Sequence of chain 1.D:
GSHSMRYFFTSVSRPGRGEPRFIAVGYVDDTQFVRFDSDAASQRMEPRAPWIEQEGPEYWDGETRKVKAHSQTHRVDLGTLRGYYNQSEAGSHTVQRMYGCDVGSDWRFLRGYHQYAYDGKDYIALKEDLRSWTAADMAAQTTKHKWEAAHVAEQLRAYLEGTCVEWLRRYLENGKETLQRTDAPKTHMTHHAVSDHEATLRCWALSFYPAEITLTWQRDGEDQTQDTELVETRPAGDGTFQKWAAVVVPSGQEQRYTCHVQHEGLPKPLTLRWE

A protein and the small-molecule ligand that binds it are described below.
Small molecule (SMILES): CC(C)C[C@H](NC(=O)[C@@H](N)CC(C)C)C(=O)N[C@@H](Cc1ccccc1)C(=O)NCC(=O)N[C@@H](Cc1ccc(O)cc1)C(=O)N1CCC[C@H]1C(=O)N[C@H](C(=O)N[C@@H](Cc1ccc(O)cc1)C(=O)N[C@H](C(=O)O)C(C)C)C(C)C

Binding-site contacts:
Ligand atom N contacts residue TYR171 of chain 1.D at 2.7 Å (h-bond).
Ligand atom CD1 contacts residue GLU63 of chain 1.D at 3.2 Å.
Ligand atom CD1 contacts residue TYR7 of chain 1.D at 3.4 Å (hydrophobic).
Ligand atom CB contacts residue GLU63 of chain 1.D at 3.3 Å.
Ligand atom CB contacts residue TYR99 of chain 1.D at 3.4 Å (hydrophobic).
Ligand atom O contacts residue TYR7 of chain 1.D at 3.5 Å.
Ligand atom CA contacts residue ASP77 of chain 1.D at 3.4 Å.
Ligand atom CD1 contacts residue GLN155 of chain 1.D at 3.5 Å.
Ligand atom OXT contacts residue TYR84 of chain 1.D at 3.0 Å (h-bond).
Ligand atom CG1 contacts residue TYR116 of chain 1.D at 3.4 Å (hydrophobic).
Ligand atom CA contacts residue TYR7 of chain 1.D at 3.4 Å (hydrophobic).
Ligand atom O contacts residue TRP147 of chain 1.D at 2.8 Å (h-bond).
Ligand atom CD2 contacts residue VAL67 of chain 1.D at 3.2 Å (hydrophobic).
Ligand atom CE1 contacts residue GLN72 of chain 1.D at 3.4 Å.
Ligand atom O contacts residue LYS146 of chain 1.D at 3.4 Å.
Ligand atom CD1 contacts residue TYR99 of chain 1.D at 3.5 Å (hydrophobic).
Ligand atom N contacts residue ASP77 of chain 1.D at 3.1 Å (salt-bridge).
Ligand atom O contacts residue LYS146 of chain 1.D at 2.9 Å.
Ligand atom O contacts residue TYR159 of chain 1.D at 2.6 Å (h-bond).
Ligand atom OH contacts residue GLN72 of chain 1.D at 2.9 Å (h-bond).
Ligand atom CD1 contacts residue TYR159 of chain 1.D at 3.6 Å (hydrophobic).
Ligand atom CG contacts residue LYS66 of chain 1.D at 3.5 Å.
Ligand atom CG contacts residue TYR99 of chain 1.D at 3.6 Å (hydrophobic).
Ligand atom CG contacts residue GLN155 of chain 1.D at 3.2 Å.
Ligand atom CD2 contacts residue MET45 of chain 1.D at 3.6 Å (hydrophobic).
Ligand atom CZ contacts residue LEU156 of chain 1.D at 3.5 Å (hydrophobic).
Ligand atom C contacts residue TYR7 of chain 1.D at 3.4 Å (hydrophobic).
Ligand atom OXT contacts residue THR143 of chain 1.D at 2.5 Å (h-bond).
Ligand atom O contacts residue HIS70 of chain 1.D at 3.1 Å.
Ligand atom CA contacts residue TYR159 of chain 1.D at 3.6 Å (hydrophobic).
Ligand atom N contacts residue TYR99 of chain 1.D at 2.9 Å (h-bond).
Ligand atom CA contacts residue TYR171 of chain 1.D at 3.4 Å (hydrophobic).
Ligand atom N contacts residue TYR7 of chain 1.D at 2.9 Å (h-bond).
Ligand atom CB contacts residue GLN155 of chain 1.D at 3.5 Å.
Ligand atom CB contacts residue THR143 of chain 1.D at 3.5 Å.
Ligand atom C contacts residue THR143 of chain 1.D at 3.4 Å.
Ligand atom N contacts residue GLU63 of chain 1.D at 2.8 Å (salt-bridge).
Ligand atom CD1 contacts residue VAL76 of chain 1.D at 3.6 Å (hydrophobic).
Ligand atom O contacts residue TRP147 of chain 1.D at 3.4 Å (h-bond).
Ligand atom O contacts residue LYS66 of chain 1.D at 3.0 Å (salt-bridge).